Binding-site contacts:
Ligand atom O4 contacts residue PHE218 of chain 2.A at 3.4 Å.
Ligand atom O1B contacts residue TYR299 of chain 2.A at 3.4 Å (h-bond).
Ligand atom C2 contacts residue PHE218 of chain 2.A at 3.4 Å (hydrophobic).
Ligand atom O2A contacts residue LEU200 of chain 2.A at 3.1 Å (h-bond).
Ligand atom O6' contacts residue THR126 of chain 2.A at 3.1 Å (h-bond).
Ligand atom C2' contacts residue ASN179 of chain 2.A at 3.4 Å.
Ligand atom O1B contacts residue ARG231 of chain 2.A at 2.9 Å (salt-bridge).
Ligand atom O2 contacts residue ILE217 of chain 2.A at 3.4 Å.
Ligand atom O2 contacts residue ALA216 of chain 2.A at 3.5 Å (h-bond).
Ligand atom C2 contacts residue ALA216 of chain 2.A at 3.5 Å (hydrophobic).
Ligand atom O4' contacts residue EDO1 of chain 2.J at 3.6 Å.
Ligand atom N3 contacts residue ALA216 of chain 2.A at 2.8 Å (h-bond).
Ligand atom C1' contacts residue ASN179 of chain 2.A at 3.4 Å.
Ligand atom O2' contacts residue NAD1 of chain 2.E at 3.5 Å.
Ligand atom O3' contacts residue ASN199 of chain 2.A at 3.0 Å (h-bond).
Ligand atom O2' contacts residue ASN179 of chain 2.A at 3.1 Å (h-bond).
Ligand atom O3A contacts residue ASN179 of chain 2.A at 3.5 Å (h-bond).
Ligand atom O4D contacts residue LEU200 of chain 2.A at 3.6 Å.
Ligand atom C3' contacts residue ASN199 of chain 2.A at 3.6 Å.
Ligand atom O2B contacts residue ARG292 of chain 2.A at 2.5 Å (salt-bridge).
Ligand atom O2A contacts residue ASN199 of chain 2.A at 3.0 Å (h-bond).
Ligand atom N3 contacts residue PHE218 of chain 2.A at 3.3 Å.
Ligand atom C2D contacts residue ARG292 of chain 2.A at 3.4 Å.
Ligand atom O3' contacts residue NAD1 of chain 2.E at 2.6 Å (h-bond).
Ligand atom O2' contacts residue PHE178 of chain 2.A at 2.9 Å (h-bond).
Ligand atom C4 contacts residue PHE218 of chain 2.A at 3.2 Å (hydrophobic).
Ligand atom O3B contacts residue EDO1 of chain 2.J at 3.6 Å.
Ligand atom O2D contacts residue ASP295 of chain 2.A at 2.8 Å (salt-bridge).
Ligand atom O1B contacts residue ASN179 of chain 2.A at 3.0 Å (h-bond).
Ligand atom C5D contacts residue TYR233 of chain 2.A at 3.2 Å (hydrophobic).
Ligand atom O4' contacts residue TYR149 of chain 2.A at 3.4 Å.
Ligand atom O1A contacts residue ASN198 of chain 2.A at 3.6 Å.
Ligand atom O2 contacts residue PHE218 of chain 2.A at 2.9 Å (h-bond).
Ligand atom O4 contacts residue ALA216 of chain 2.A at 3.6 Å.
Ligand atom O4' contacts residue VAL86 of chain 2.A at 3.4 Å.
Ligand atom C4D contacts residue TYR233 of chain 2.A at 3.4 Å (hydrophobic).
Ligand atom O5D contacts residue ARG292 of chain 2.A at 3.5 Å (salt-bridge).
Ligand atom O1A contacts residue EDO1 of chain 2.J at 2.8 Å (h-bond).
Ligand atom O1A contacts residue ARG292 of chain 2.A at 3.0 Å (salt-bridge).
Ligand atom O4 contacts residue LEU215 of chain 2.A at 3.6 Å.

The small molecule below binds the protein below.
Small molecule (SMILES): O=c1ccn([C@@H]2O[C@H](CO[P](=O)(O)O[P](=O)(O)O[C@H]3O[C@H](CO)[C@@H](O)[C@H](O)[C@@H]3O)[C@@H](O)[C@H]2O)c(=O)[nH]1

Sequence of chain 2.A:
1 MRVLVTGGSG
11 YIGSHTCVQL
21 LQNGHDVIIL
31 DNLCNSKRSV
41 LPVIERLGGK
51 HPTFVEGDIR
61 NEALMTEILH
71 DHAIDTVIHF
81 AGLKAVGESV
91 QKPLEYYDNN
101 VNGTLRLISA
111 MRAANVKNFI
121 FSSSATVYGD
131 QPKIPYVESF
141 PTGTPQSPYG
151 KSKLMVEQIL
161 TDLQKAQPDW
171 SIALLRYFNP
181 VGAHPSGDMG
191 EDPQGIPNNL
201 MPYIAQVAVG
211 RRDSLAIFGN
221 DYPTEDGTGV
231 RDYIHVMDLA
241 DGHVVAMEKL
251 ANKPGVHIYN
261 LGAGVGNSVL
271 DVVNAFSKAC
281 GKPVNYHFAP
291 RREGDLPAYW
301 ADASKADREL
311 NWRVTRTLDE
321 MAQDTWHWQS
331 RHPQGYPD